Sequence of chain 1.D:
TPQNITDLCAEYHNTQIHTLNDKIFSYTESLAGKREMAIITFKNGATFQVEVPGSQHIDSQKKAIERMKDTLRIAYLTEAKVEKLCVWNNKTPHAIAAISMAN

Sequence of chain 1.C:
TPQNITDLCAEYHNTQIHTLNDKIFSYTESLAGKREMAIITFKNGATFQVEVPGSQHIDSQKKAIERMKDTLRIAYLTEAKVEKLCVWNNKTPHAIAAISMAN

This small molecule binds to this protein.
Small molecule (SMILES): C[C@@H]1O[C@H](O)[C@@H](O)[C@H](O)[C@@H]1O

Binding-site contacts:
Ligand atom C5 contacts residue GLU11 of chain 1.C at 3.7 Å.
Ligand atom O5 contacts residue THR1 of chain 1.C at 2.4 Å (h-bond).
Ligand atom C3 contacts residue THR1 of chain 1.C at 3.9 Å.
Ligand atom O5 contacts residue PRO2 of chain 1.C at 3.1 Å (h-bond).
Ligand atom C1 contacts residue PRO2 of chain 1.C at 3.9 Å (hydrophobic).
Ligand atom C1 contacts residue ARG35 of chain 1.D at 4.0 Å.
Ligand atom C6 contacts residue ASP7 of chain 1.C at 4.2 Å.
Ligand atom C1 contacts residue THR1 of chain 1.C at 1.5 Å.
Ligand atom C5 contacts residue THR1 of chain 1.C at 3.7 Å.
Ligand atom C6 contacts residue THR1 of chain 1.C at 4.3 Å.
Ligand atom O2 contacts residue THR1 of chain 1.C at 3.0 Å (h-bond).
Ligand atom O5 contacts residue ARG35 of chain 1.D at 4.0 Å.
Ligand atom C5 contacts residue ARG35 of chain 1.D at 4.1 Å.
Ligand atom C4 contacts residue THR1 of chain 1.C at 4.3 Å.
Ligand atom C2 contacts residue THR1 of chain 1.C at 2.5 Å.
Ligand atom C6 contacts residue GLU11 of chain 1.C at 3.8 Å.
Ligand atom C5 contacts residue PRO2 of chain 1.C at 4.1 Å (hydrophobic).
Ligand atom C6 contacts residue PRO2 of chain 1.C at 4.0 Å (hydrophobic).